Sequence of chain 1.A:
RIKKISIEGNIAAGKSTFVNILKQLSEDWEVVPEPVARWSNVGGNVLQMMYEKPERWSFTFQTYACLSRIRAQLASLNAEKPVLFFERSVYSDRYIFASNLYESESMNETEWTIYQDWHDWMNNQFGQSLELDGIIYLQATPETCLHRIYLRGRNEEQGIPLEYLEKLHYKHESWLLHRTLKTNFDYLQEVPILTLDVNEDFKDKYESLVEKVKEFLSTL

A protein and the small-molecule ligand that binds it are described below.
Small molecule (SMILES): Nc1nc(Cl)nc2c1ncn2[C@H]1C[C@H](O)[C@@H](CO)O1

Binding-site contacts:
Ligand atom C6 contacts residue PHE156 of chain 1.A at 3.3 Å (hydrophobic).
Ligand atom C4 contacts residue PHE156 of chain 1.A at 3.7 Å (hydrophobic).
Ligand atom O3' contacts residue GLU216 of chain 1.A at 2.7 Å (salt-bridge).
Ligand atom N6 contacts residue GLN116 of chain 1.A at 2.9 Å (h-bond).
Ligand atom C6 contacts residue PHE115 of chain 1.A at 3.7 Å (hydrophobic).
Ligand atom C8 contacts residue TRP77 of chain 1.A at 3.6 Å (hydrophobic).
Ligand atom C2 contacts residue GLN116 of chain 1.A at 3.5 Å.
Ligand atom N7 contacts residue ARG123 of chain 1.A at 3.6 Å.
Ligand atom O3' contacts residue TYR105 of chain 1.A at 2.7 Å (h-bond).
Ligand atom C5' contacts residue VAL74 of chain 1.A at 3.5 Å (hydrophobic).
Ligand atom C6 contacts residue GLN116 of chain 1.A at 3.6 Å.
Ligand atom N1 contacts residue GLN116 of chain 1.A at 2.9 Å (h-bond).
Ligand atom C2 contacts residue PHE115 of chain 1.A at 3.4 Å (hydrophobic).
Ligand atom C5 contacts residue PHE115 of chain 1.A at 3.7 Å (hydrophobic).
Ligand atom C2' contacts residue ILE49 of chain 1.A at 3.7 Å (hydrophobic).
Ligand atom C4 contacts residue PHE115 of chain 1.A at 3.5 Å (hydrophobic).
Ligand atom N1 contacts residue PHE156 of chain 1.A at 3.1 Å.
Ligand atom O5' contacts residue ARG147 of chain 1.A at 3.0 Å (salt-bridge).
Ligand atom CL contacts residue MET104 of chain 1.A at 2.8 Å.
Ligand atom O4' contacts residue LEU101 of chain 1.A at 3.8 Å.
Ligand atom O5' contacts residue GLU72 of chain 1.A at 2.5 Å (salt-bridge).
Ligand atom CL contacts residue TYR223 of chain 1.A at 3.7 Å.
Ligand atom C3' contacts residue GLU216 of chain 1.A at 3.4 Å.
Ligand atom N6 contacts residue ASP152 of chain 1.A at 2.9 Å (salt-bridge).
Ligand atom N3 contacts residue PHE156 of chain 1.A at 3.5 Å.
Ligand atom C5 contacts residue PHE156 of chain 1.A at 3.7 Å (hydrophobic).
Ligand atom C5' contacts residue ARG213 of chain 1.A at 3.8 Å.
Ligand atom N1 contacts residue PHE115 of chain 1.A at 3.5 Å.
Ligand atom C2 contacts residue PHE156 of chain 1.A at 3.4 Å (hydrophobic).
Ligand atom N3 contacts residue PHE115 of chain 1.A at 3.5 Å.
Ligand atom CL contacts residue LEU160 of chain 1.A at 3.5 Å.
Ligand atom C8 contacts residue ARG147 of chain 1.A at 3.6 Å.
Ligand atom C2' contacts residue TYR105 of chain 1.A at 3.7 Å (hydrophobic).
Ligand atom O4' contacts residue TRP77 of chain 1.A at 3.5 Å.
Ligand atom N6 contacts residue PHE156 of chain 1.A at 3.4 Å.
Ligand atom CL contacts residue GLN116 of chain 1.A at 3.5 Å.
Ligand atom C4' contacts residue GLU216 of chain 1.A at 3.8 Å.
Ligand atom C8 contacts residue GLU72 of chain 1.A at 3.8 Å.
Ligand atom C5' contacts residue GLU72 of chain 1.A at 3.2 Å.
Ligand atom C3' contacts residue TYR105 of chain 1.A at 3.8 Å (hydrophobic).